Binding-site contacts:
Ligand atom CB contacts residue PHE56 of chain 1.B at 3.2 Å (hydrophobic).
Ligand atom CE contacts residue GLN57 of chain 1.B at 3.7 Å.
Ligand atom SD contacts residue HIS58 of chain 1.B at 3.4 Å (h-bond).
Ligand atom CB contacts residue TYR39 of chain 1.B at 3.8 Å (hydrophobic).
Ligand atom C contacts residue ASN196 of chain 1.B at 3.8 Å.
Ligand atom N contacts residue ASN173 of chain 1.B at 3.6 Å (h-bond).
Ligand atom N contacts residue PHE12 of chain 1.B at 3.7 Å.
Ligand atom CA contacts residue ASN173 of chain 1.B at 3.5 Å.
Ligand atom OXT contacts residue ASN171 of chain 1.B at 2.9 Å (h-bond).
Ligand atom N contacts residue ASN196 of chain 1.B at 2.7 Å (h-bond).
Ligand atom O contacts residue ASN196 of chain 1.B at 2.9 Å (h-bond).
Ligand atom C contacts residue ARG114 of chain 1.B at 3.4 Å.
Ligand atom CE contacts residue PHE56 of chain 1.B at 3.8 Å (hydrophobic).
Ligand atom SD contacts residue TYR61 of chain 1.B at 3.5 Å.
Ligand atom CB contacts residue GLN57 of chain 1.B at 4.0 Å.
Ligand atom O contacts residue HIS58 of chain 1.B at 4.2 Å.
Ligand atom C contacts residue ASN171 of chain 1.B at 3.9 Å.
Ligand atom CG contacts residue ASN111 of chain 1.B at 3.7 Å.
Ligand atom OXT contacts residue ASN111 of chain 1.B at 4.3 Å.
Ligand atom CB contacts residue ASN196 of chain 1.B at 3.5 Å.
Ligand atom CG contacts residue TYR39 of chain 1.B at 3.6 Å (hydrophobic).
Ligand atom CE contacts residue TYR61 of chain 1.B at 3.5 Å (hydrophobic).
Ligand atom CA contacts residue TYR39 of chain 1.B at 3.5 Å (hydrophobic).
Ligand atom CE contacts residue TYR39 of chain 1.B at 3.5 Å (hydrophobic).
Ligand atom CA contacts residue ASN171 of chain 1.B at 4.2 Å.
Ligand atom OXT contacts residue ARG114 of chain 1.B at 2.5 Å (salt-bridge).
Ligand atom O contacts residue THR81 of chain 1.B at 3.6 Å.
Ligand atom SD contacts residue ASN111 of chain 1.B at 3.6 Å (h-bond).
Ligand atom O contacts residue ARG114 of chain 1.B at 3.7 Å.
Ligand atom CA contacts residue ASN196 of chain 1.B at 3.6 Å.
Ligand atom SD contacts residue GLN57 of chain 1.B at 4.0 Å.
Ligand atom CA contacts residue PHE56 of chain 1.B at 4.0 Å (hydrophobic).
Ligand atom CG contacts residue PHE56 of chain 1.B at 4.2 Å (hydrophobic).
Ligand atom N contacts residue PHE56 of chain 1.B at 3.7 Å.
Ligand atom CB contacts residue HIS58 of chain 1.B at 4.2 Å.
Ligand atom OXT contacts residue GLY172 of chain 1.B at 4.3 Å.
Ligand atom CG contacts residue HIS58 of chain 1.B at 3.7 Å.
Ligand atom O contacts residue ALA82 of chain 1.B at 4.3 Å.
Ligand atom O contacts residue TYR194 of chain 1.B at 4.1 Å.
Ligand atom CG contacts residue ASN171 of chain 1.B at 3.8 Å.

The protein below binds the small molecule below.
Small molecule (SMILES): CSCC[C@H](N)C(=O)O

Sequence of chain 1.B:
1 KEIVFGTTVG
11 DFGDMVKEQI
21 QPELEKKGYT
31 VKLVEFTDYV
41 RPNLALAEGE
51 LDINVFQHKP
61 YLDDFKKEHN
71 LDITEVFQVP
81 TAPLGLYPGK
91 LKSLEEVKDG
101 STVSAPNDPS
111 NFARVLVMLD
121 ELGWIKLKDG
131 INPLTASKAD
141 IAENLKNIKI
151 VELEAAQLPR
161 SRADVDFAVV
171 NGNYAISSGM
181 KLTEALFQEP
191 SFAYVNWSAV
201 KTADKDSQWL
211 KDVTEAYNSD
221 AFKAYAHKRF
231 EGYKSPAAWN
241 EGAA